A small-molecule ligand and the protein it binds are described below.
Small molecule (SMILES): CC(=O)N[C@H]1[C@H](O[C@H]2[C@H](O)[C@@H](NC(C)=O)CO[C@@H]2CO)O[C@H](CO)[C@@H](O[C@@H]2O[C@H](CO)[C@@H](O)[C@H](O[C@H]3O[C@H](CO)[C@@H](O)[C@H](O)[C@@H]3O)[C@@H]2O)[C@@H]1O

Sequence of chain 1.G:
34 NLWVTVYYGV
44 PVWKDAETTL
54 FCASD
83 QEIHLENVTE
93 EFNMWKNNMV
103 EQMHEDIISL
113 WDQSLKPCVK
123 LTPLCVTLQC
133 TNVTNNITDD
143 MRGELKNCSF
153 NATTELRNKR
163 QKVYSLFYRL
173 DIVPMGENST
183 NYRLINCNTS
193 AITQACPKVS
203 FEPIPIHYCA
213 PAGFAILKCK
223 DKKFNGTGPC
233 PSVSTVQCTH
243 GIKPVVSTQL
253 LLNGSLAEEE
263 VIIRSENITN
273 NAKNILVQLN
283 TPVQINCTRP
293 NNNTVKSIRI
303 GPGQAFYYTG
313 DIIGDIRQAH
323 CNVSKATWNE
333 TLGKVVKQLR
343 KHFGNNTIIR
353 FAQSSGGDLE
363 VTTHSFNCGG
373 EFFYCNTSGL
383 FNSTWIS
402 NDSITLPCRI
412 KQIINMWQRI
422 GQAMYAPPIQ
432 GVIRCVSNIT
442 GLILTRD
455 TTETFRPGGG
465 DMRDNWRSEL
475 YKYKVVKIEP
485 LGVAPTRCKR

Binding-site contacts:
Ligand atom C1 contacts residue SER438 of chain 1.G at 4.0 Å.
Ligand atom N2 contacts residue SER438 of chain 1.G at 3.7 Å.
Ligand atom C3 contacts residue VAL437 of chain 1.G at 3.8 Å (hydrophobic).
Ligand atom C5 contacts residue VAL437 of chain 1.G at 3.6 Å (hydrophobic).
Ligand atom C7 contacts residue ASN255 of chain 1.G at 3.6 Å.
Ligand atom C8 contacts residue ASN369 of chain 1.G at 3.9 Å.
Ligand atom C3 contacts residue ASN255 of chain 1.G at 3.9 Å.
Ligand atom C1 contacts residue VAL437 of chain 1.G at 4.1 Å (hydrophobic).
Ligand atom C4 contacts residue VAL437 of chain 1.G at 4.1 Å (hydrophobic).
Ligand atom C7 contacts residue VAL247 of chain 1.G at 4.3 Å (hydrophobic).
Ligand atom C2 contacts residue ASN255 of chain 1.G at 2.5 Å.
Ligand atom O7 contacts residue PRO205 of chain 1.G at 3.7 Å.
Ligand atom C7 contacts residue ASN369 of chain 1.G at 4.4 Å.
Ligand atom C5 contacts residue NAG1 of chain 1.FB at 3.7 Å.
Ligand atom C2 contacts residue SER438 of chain 1.G at 4.3 Å.
Ligand atom O5 contacts residue ASN255 of chain 1.G at 2.4 Å (h-bond).
Ligand atom C8 contacts residue VAL247 of chain 1.G at 3.9 Å (hydrophobic).
Ligand atom C4 contacts residue ASN255 of chain 1.G at 4.3 Å.
Ligand atom C5 contacts residue ASN255 of chain 1.G at 3.8 Å.
Ligand atom C6 contacts residue SER202 of chain 1.G at 4.0 Å.
Ligand atom O5 contacts residue NAG1 of chain 1.FB at 3.4 Å.
Ligand atom N2 contacts residue ASN255 of chain 1.G at 3.0 Å (h-bond).
Ligand atom C6 contacts residue NAG1 of chain 1.FB at 3.9 Å.
Ligand atom O5 contacts residue VAL437 of chain 1.G at 4.3 Å.
Ligand atom C1 contacts residue ASN255 of chain 1.G at 1.5 Å.
Ligand atom O6 contacts residue GLY371 of chain 1.G at 3.7 Å.
Ligand atom C1 contacts residue NAG1 of chain 1.FB at 3.8 Å.
Ligand atom O6 contacts residue SER202 of chain 1.G at 3.7 Å.
Ligand atom O4 contacts residue VAL437 of chain 1.G at 4.1 Å.
Ligand atom O7 contacts residue VAL247 of chain 1.G at 4.0 Å.
Ligand atom C8 contacts residue LEU254 of chain 1.G at 3.6 Å (hydrophobic).
Ligand atom O3 contacts residue CYS436 of chain 1.G at 4.4 Å.
Ligand atom O7 contacts residue ASN255 of chain 1.G at 3.8 Å.